The small molecule below binds the protein below.
Small molecule (SMILES): O=C(O)CCO

Binding-site contacts:
Ligand atom O3 contacts residue HIS142 of chain 1.G at 3.2 Å (h-bond).
Ligand atom O3 contacts residue HIS92 of chain 1.G at 4.2 Å.
Ligand atom C3 contacts residue FE1 of chain 1.GA at 2.9 Å.
Ligand atom O2 contacts residue HIS142 of chain 1.G at 4.3 Å.
Ligand atom O1 contacts residue ARG168 of chain 1.G at 2.7 Å (salt-bridge).
Ligand atom C2 contacts residue FE1 of chain 1.GA at 3.0 Å.
Ligand atom C2 contacts residue THR87 of chain 1.G at 4.1 Å.
Ligand atom O3 contacts residue VAL144 of chain 1.G at 3.7 Å.
Ligand atom C1 contacts residue HIS92 of chain 1.G at 4.0 Å.
Ligand atom C1 contacts residue TYR159 of chain 1.G at 3.6 Å (hydrophobic).
Ligand atom O1 contacts residue TYR159 of chain 1.G at 4.2 Å.
Ligand atom O2 contacts residue ARG168 of chain 1.G at 3.0 Å (salt-bridge).
Ligand atom O1 contacts residue FE1 of chain 1.GA at 4.1 Å.
Ligand atom C1 contacts residue ARG168 of chain 1.G at 3.5 Å.
Ligand atom O3 contacts residue HIS157 of chain 1.G at 3.3 Å.
Ligand atom O2 contacts residue HIS90 of chain 1.G at 2.9 Å (h-bond).
Ligand atom C2 contacts residue TYR159 of chain 1.G at 4.0 Å (hydrophobic).
Ligand atom C1 contacts residue PHE79 of chain 1.G at 4.1 Å (hydrophobic).
Ligand atom O1 contacts residue PHE79 of chain 1.G at 3.7 Å.
Ligand atom O3 contacts residue FE1 of chain 1.GA at 2.1 Å.
Ligand atom C3 contacts residue PHE79 of chain 1.G at 4.0 Å (hydrophobic).
Ligand atom O2 contacts residue TYR159 of chain 1.G at 3.3 Å (h-bond).
Ligand atom C3 contacts residue HIS157 of chain 1.G at 3.3 Å.
Ligand atom C3 contacts residue TYR159 of chain 1.G at 3.4 Å (hydrophobic).
Ligand atom C1 contacts residue HIS90 of chain 1.G at 3.2 Å.
Ligand atom O1 contacts residue HIS90 of chain 1.G at 4.2 Å.
Ligand atom O2 contacts residue FE1 of chain 1.GA at 2.1 Å.
Ligand atom O3 contacts residue HIS90 of chain 1.G at 3.6 Å (h-bond).
Ligand atom C2 contacts residue PHE79 of chain 1.G at 3.9 Å (hydrophobic).
Ligand atom C3 contacts residue HIS90 of chain 1.G at 4.0 Å.
Ligand atom C2 contacts residue HIS90 of chain 1.G at 3.3 Å.
Ligand atom O2 contacts residue HIS92 of chain 1.G at 2.8 Å (h-bond).
Ligand atom C1 contacts residue FE1 of chain 1.GA at 2.9 Å.
Ligand atom O3 contacts residue TYR159 of chain 1.G at 3.8 Å.

Sequence of chain 1.G:
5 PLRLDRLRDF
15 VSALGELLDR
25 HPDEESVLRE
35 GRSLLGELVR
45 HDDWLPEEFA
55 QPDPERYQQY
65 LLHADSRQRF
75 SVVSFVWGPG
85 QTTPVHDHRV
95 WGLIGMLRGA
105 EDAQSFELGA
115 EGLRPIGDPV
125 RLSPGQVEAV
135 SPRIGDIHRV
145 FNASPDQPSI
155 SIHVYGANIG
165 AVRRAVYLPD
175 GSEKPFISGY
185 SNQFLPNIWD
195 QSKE